The protein below binds the small molecule below.
Small molecule (SMILES): CC(=O)N[C@@H]1[C@@H](O)[C@H](O)[C@@H](CO)O[C@H]1O

Sequence of chain 42.E:
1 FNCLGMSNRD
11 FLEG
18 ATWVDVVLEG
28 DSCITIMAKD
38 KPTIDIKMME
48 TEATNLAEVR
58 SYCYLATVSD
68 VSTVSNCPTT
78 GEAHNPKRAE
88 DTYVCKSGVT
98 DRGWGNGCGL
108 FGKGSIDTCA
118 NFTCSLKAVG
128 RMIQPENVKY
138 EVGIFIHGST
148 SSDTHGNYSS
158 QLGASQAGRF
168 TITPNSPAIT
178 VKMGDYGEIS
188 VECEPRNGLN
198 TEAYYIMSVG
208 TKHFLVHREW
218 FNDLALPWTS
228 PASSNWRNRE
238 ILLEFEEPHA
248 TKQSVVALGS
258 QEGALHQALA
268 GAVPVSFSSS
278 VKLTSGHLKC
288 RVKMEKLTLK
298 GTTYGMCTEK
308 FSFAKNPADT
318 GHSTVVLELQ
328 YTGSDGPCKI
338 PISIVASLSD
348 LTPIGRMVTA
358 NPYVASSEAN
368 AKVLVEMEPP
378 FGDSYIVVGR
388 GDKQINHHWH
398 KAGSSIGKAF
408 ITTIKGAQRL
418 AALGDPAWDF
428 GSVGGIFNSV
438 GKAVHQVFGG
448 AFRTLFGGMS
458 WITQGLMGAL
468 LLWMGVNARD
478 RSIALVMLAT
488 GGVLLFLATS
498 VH

Binding-site contacts:
Ligand atom C1 contacts residue ASN154 of chain 42.E at 1.4 Å.
Ligand atom C4 contacts residue ASN154 of chain 42.E at 4.2 Å.
Ligand atom O5 contacts residue SER157 of chain 42.E at 3.9 Å.
Ligand atom C1 contacts residue SER157 of chain 42.E at 4.2 Å.
Ligand atom C3 contacts residue ASN154 of chain 42.E at 3.8 Å.
Ligand atom C8 contacts residue ASN154 of chain 42.E at 4.0 Å.
Ligand atom N2 contacts residue ASN154 of chain 42.E at 2.9 Å (h-bond).
Ligand atom O5 contacts residue ASN154 of chain 42.E at 2.4 Å (h-bond).
Ligand atom C7 contacts residue ASN154 of chain 42.E at 3.6 Å.
Ligand atom C1 contacts residue SER156 of chain 42.E at 4.5 Å.
Ligand atom C2 contacts residue ASN154 of chain 42.E at 2.5 Å.
Ligand atom C5 contacts residue ASN154 of chain 42.E at 3.6 Å.
Ligand atom O7 contacts residue ASN154 of chain 42.E at 4.0 Å.